This protein binds this small molecule.
Small molecule (SMILES): CC(=O)N[C@@H]1[C@@H](O)[C@H](O)[C@@H](CO)O[C@H]1O

Binding-site contacts:
Ligand atom C1 contacts residue ASN647 of chain 1.B at 1.4 Å.
Ligand atom C4 contacts residue ASN647 of chain 1.B at 4.3 Å.
Ligand atom C8 contacts residue THR649 of chain 1.B at 3.6 Å.
Ligand atom N2 contacts residue THR649 of chain 1.B at 3.9 Å.
Ligand atom N2 contacts residue ASN647 of chain 1.B at 2.9 Å (h-bond).
Ligand atom C7 contacts residue ASN647 of chain 1.B at 4.0 Å.
Ligand atom C5 contacts residue ASN647 of chain 1.B at 3.7 Å.
Ligand atom O7 contacts residue THR649 of chain 1.B at 3.5 Å.
Ligand atom O5 contacts residue ASN647 of chain 1.B at 2.4 Å (h-bond).
Ligand atom C7 contacts residue THR649 of chain 1.B at 3.4 Å.
Ligand atom C3 contacts residue ASN647 of chain 1.B at 3.8 Å.
Ligand atom C2 contacts residue ASN647 of chain 1.B at 2.5 Å.

Sequence of chain 1.B:
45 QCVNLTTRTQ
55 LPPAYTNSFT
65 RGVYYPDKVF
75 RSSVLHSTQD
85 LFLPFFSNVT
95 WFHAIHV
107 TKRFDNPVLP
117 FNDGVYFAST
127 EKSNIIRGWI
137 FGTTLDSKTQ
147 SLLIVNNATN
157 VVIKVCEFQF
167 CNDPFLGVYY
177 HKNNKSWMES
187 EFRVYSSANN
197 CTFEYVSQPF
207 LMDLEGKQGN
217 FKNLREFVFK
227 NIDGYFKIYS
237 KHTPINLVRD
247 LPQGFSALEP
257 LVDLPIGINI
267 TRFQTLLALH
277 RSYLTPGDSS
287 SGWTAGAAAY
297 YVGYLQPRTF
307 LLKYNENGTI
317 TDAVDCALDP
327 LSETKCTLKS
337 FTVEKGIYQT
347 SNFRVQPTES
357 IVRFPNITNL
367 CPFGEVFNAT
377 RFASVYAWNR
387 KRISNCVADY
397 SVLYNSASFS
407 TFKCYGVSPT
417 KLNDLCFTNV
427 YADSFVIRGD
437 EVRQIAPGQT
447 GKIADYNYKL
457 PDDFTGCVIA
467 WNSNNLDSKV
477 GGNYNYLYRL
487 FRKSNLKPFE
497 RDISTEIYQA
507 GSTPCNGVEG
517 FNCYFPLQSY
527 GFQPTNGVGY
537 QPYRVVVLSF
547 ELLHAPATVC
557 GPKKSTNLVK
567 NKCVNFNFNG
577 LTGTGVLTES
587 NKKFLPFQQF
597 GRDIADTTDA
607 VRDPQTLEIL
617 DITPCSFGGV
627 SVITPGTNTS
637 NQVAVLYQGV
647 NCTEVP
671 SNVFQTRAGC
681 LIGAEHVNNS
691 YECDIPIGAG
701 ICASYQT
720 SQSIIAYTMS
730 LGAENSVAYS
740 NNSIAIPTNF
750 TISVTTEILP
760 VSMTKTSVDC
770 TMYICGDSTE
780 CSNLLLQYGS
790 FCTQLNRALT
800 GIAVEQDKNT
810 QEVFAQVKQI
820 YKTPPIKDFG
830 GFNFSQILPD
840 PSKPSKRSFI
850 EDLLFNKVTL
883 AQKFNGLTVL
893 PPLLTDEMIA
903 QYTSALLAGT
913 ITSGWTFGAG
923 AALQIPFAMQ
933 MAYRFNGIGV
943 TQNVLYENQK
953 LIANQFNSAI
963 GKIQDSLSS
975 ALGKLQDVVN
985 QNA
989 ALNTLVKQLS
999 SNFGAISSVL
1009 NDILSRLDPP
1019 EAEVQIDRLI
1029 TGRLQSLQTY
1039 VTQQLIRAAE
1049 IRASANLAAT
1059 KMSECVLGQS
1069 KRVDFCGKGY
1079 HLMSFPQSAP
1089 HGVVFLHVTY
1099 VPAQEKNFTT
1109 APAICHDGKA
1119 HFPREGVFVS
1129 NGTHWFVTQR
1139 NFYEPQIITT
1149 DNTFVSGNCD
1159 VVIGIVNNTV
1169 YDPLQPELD